A small-molecule ligand and the protein it binds are described below.
Small molecule (SMILES): CC(=O)N[C@H]1[C@H](O[C@H]2[C@H](O)[C@@H](NC(C)=O)CO[C@@H]2CO)O[C@H](CO)[C@@H](O[C@@H]2O[C@H](CO[C@H]3O[C@H](CO)[C@@H](O)[C@H](O)[C@@H]3O)[C@@H](O)[C@H](O[C@H]3O[C@H](CO)[C@@H](O)[C@H](O)[C@@H]3O)[C@@H]2O)[C@@H]1O

Sequence of chain 1.B:
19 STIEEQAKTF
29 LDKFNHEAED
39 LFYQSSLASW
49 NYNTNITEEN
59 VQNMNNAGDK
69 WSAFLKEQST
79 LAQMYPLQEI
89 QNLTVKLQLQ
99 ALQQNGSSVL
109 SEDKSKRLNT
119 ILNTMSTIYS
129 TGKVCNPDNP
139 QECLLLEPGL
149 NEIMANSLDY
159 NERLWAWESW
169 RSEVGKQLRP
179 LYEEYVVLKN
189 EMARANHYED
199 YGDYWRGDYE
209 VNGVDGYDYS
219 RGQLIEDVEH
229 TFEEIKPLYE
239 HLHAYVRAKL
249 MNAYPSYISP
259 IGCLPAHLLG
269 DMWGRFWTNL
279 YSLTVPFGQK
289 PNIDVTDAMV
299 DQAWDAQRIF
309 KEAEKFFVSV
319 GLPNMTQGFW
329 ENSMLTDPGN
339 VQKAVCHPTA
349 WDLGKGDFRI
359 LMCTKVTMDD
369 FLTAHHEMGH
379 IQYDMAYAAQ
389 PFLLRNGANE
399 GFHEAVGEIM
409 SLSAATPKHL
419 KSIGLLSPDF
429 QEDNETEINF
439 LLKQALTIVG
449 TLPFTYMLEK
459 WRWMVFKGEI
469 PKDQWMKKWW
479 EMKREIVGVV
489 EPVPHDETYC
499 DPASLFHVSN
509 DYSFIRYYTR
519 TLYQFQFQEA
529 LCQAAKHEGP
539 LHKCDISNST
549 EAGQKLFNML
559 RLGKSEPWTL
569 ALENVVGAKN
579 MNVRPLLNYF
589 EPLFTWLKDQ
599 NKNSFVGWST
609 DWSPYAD

Binding-site contacts:
Ligand atom O7 contacts residue ASN103 of chain 1.B at 3.9 Å.
Ligand atom C3 contacts residue ASN103 of chain 1.B at 3.8 Å.
Ligand atom O4 contacts residue GLN81 of chain 1.B at 4.0 Å.
Ligand atom N2 contacts residue ASN103 of chain 1.B at 2.9 Å (h-bond).
Ligand atom C5 contacts residue ASN103 of chain 1.B at 3.6 Å.
Ligand atom C1 contacts residue GLN81 of chain 1.B at 3.9 Å.
Ligand atom O6 contacts residue GLN81 of chain 1.B at 4.2 Å.
Ligand atom C2 contacts residue ASN103 of chain 1.B at 2.4 Å.
Ligand atom O7 contacts residue GLN81 of chain 1.B at 3.5 Å (h-bond).
Ligand atom C7 contacts residue GLN101 of chain 1.B at 3.8 Å.
Ligand atom C8 contacts residue ASN103 of chain 1.B at 4.3 Å.
Ligand atom O6 contacts residue ASN103 of chain 1.B at 4.3 Å.
Ligand atom N2 contacts residue HIS195 of chain 1.B at 4.0 Å.
Ligand atom C8 contacts residue ASN194 of chain 1.B at 4.3 Å.
Ligand atom C7 contacts residue GLN81 of chain 1.B at 4.5 Å.
Ligand atom C5 contacts residue GLN81 of chain 1.B at 4.0 Å.
Ligand atom C8 contacts residue GLN101 of chain 1.B at 4.0 Å.
Ligand atom C8 contacts residue GLN81 of chain 1.B at 3.6 Å.
Ligand atom O3 contacts residue HIS195 of chain 1.B at 4.2 Å.
Ligand atom O5 contacts residue GLN81 of chain 1.B at 4.0 Å.
Ligand atom C1 contacts residue GLN101 of chain 1.B at 4.5 Å.
Ligand atom N2 contacts residue ALA193 of chain 1.B at 4.5 Å.
Ligand atom C4 contacts residue ASN103 of chain 1.B at 4.2 Å.
Ligand atom O7 contacts residue GLN101 of chain 1.B at 3.4 Å (h-bond).
Ligand atom C7 contacts residue ASN103 of chain 1.B at 3.5 Å.
Ligand atom C1 contacts residue ASN103 of chain 1.B at 1.4 Å.
Ligand atom O5 contacts residue ASN103 of chain 1.B at 2.3 Å (h-bond).
Ligand atom C8 contacts residue HIS195 of chain 1.B at 4.5 Å.